Sequence of chain 1.B:
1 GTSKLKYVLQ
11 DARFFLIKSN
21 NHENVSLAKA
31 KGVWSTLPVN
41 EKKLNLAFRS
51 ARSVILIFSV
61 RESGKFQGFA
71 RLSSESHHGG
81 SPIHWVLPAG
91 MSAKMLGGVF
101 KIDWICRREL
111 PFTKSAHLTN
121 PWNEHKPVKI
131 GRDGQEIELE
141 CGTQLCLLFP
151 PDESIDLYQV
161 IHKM

A small-molecule ligand and the protein it binds are described below.
Small molecule (SMILES): CNc1nc(F)nc2c1ncn2Cc1cccc(Cl)c1

Binding-site contacts:
Ligand atom C10 contacts residue SO41 of chain 1.J at 3.0 Å.
Ligand atom C01 contacts residue TRP34 of chain 1.B at 3.7 Å (hydrophobic).
Ligand atom C15 contacts residue ASN20 of chain 1.B at 2.9 Å.
Ligand atom C09 contacts residue ASN20 of chain 1.B at 3.1 Å.
Ligand atom CL14 contacts residue MET91 of chain 1.B at 3.5 Å.
Ligand atom C06 contacts residue LEU37 of chain 1.B at 3.8 Å (hydrophobic).
Ligand atom F19 contacts residue PRO88 of chain 1.B at 3.3 Å.
Ligand atom C11 contacts residue SO41 of chain 1.J at 3.7 Å.
Ligand atom C09 contacts residue SO41 of chain 1.J at 3.7 Å.
Ligand atom C15 contacts residue MET91 of chain 1.B at 3.4 Å (hydrophobic).
Ligand atom N02 contacts residue TRP34 of chain 1.B at 3.4 Å.
Ligand atom C04 contacts residue TRP34 of chain 1.B at 3.9 Å (hydrophobic).
Ligand atom C08 contacts residue LYS18 of chain 1.B at 3.1 Å.
Ligand atom C06 contacts residue LYS18 of chain 1.B at 3.9 Å.
Ligand atom C03 contacts residue TRP34 of chain 1.B at 3.6 Å (hydrophobic).
Ligand atom C16 contacts residue LYS18 of chain 1.B at 3.9 Å.
Ligand atom N07 contacts residue LYS18 of chain 1.B at 3.3 Å (salt-bridge).
Ligand atom F19 contacts residue ASN24 of chain 1.B at 3.4 Å.
Ligand atom C03 contacts residue SER35 of chain 1.B at 3.9 Å.
Ligand atom C13 contacts residue MET91 of chain 1.B at 3.8 Å (hydrophobic).
Ligand atom C06 contacts residue ASP133 of chain 1.B at 3.3 Å.
Ligand atom N02 contacts residue LEU96 of chain 1.B at 3.8 Å.
Ligand atom F19 contacts residue SER19 of chain 1.B at 3.3 Å.
Ligand atom C18 contacts residue SER19 of chain 1.B at 3.5 Å.
Ligand atom F19 contacts residue ASN20 of chain 1.B at 3.5 Å.
Ligand atom C18 contacts residue ASN20 of chain 1.B at 3.8 Å.
Ligand atom N17 contacts residue SER19 of chain 1.B at 3.8 Å.
Ligand atom C01 contacts residue ASN24 of chain 1.B at 3.7 Å.
Ligand atom C01 contacts residue SER35 of chain 1.B at 3.3 Å.
Ligand atom F19 contacts residue ASN21 of chain 1.B at 3.3 Å.
Ligand atom C13 contacts residue ASN20 of chain 1.B at 3.8 Å.
Ligand atom N05 contacts residue SER35 of chain 1.B at 3.9 Å.
Ligand atom N02 contacts residue SER35 of chain 1.B at 2.8 Å (h-bond).
Ligand atom C18 contacts residue ASN24 of chain 1.B at 3.7 Å.
Ligand atom C08 contacts residue ASN20 of chain 1.B at 3.2 Å.
Ligand atom C16 contacts residue MET91 of chain 1.B at 3.9 Å (hydrophobic).
Ligand atom N17 contacts residue ASN20 of chain 1.B at 3.2 Å (h-bond).
Ligand atom C08 contacts residue SO41 of chain 1.J at 3.9 Å.
Ligand atom N20 contacts residue ASN24 of chain 1.B at 3.0 Å (h-bond).
Ligand atom C01 contacts residue TRP85 of chain 1.B at 3.4 Å (hydrophobic).